This protein binds this small molecule.
Small molecule (SMILES): CC(=O)c1nc(NC(=O)[C@@H](C)N)sc1-c1cccc(N)c1

Binding-site contacts:
Ligand atom CAS contacts residue ASN86 of chain 1.A at 4.1 Å.
Ligand atom N contacts residue GLY92 of chain 1.A at 4.0 Å.
Ligand atom OAE contacts residue ILE96 of chain 1.A at 4.1 Å.
Ligand atom CAQ contacts residue VAL30 of chain 1.A at 4.2 Å (hydrophobic).
Ligand atom C contacts residue ASN86 of chain 1.A at 3.6 Å.
Ligand atom NAC contacts residue VAL30 of chain 1.A at 3.6 Å.
Ligand atom CAA contacts residue VAL30 of chain 1.A at 3.9 Å (hydrophobic).
Ligand atom NAK contacts residue ILE96 of chain 1.A at 4.0 Å.
Ligand atom OAE contacts residue TYR85 of chain 1.A at 3.8 Å.
Ligand atom CAA contacts residue ILE96 of chain 1.A at 4.4 Å (hydrophobic).
Ligand atom CAA contacts residue PHE31 of chain 1.A at 3.9 Å (hydrophobic).
Ligand atom CAR contacts residue ASN86 of chain 1.A at 3.5 Å.
Ligand atom CAH contacts residue VAL30 of chain 1.A at 3.9 Å (hydrophobic).
Ligand atom CAG contacts residue VAL30 of chain 1.A at 3.7 Å (hydrophobic).
Ligand atom CAI contacts residue VAL35 of chain 1.A at 3.8 Å (hydrophobic).
Ligand atom CAN contacts residue ILE96 of chain 1.A at 4.1 Å (hydrophobic).
Ligand atom CA contacts residue ASP93 of chain 1.A at 3.9 Å.
Ligand atom NAK contacts residue TYR85 of chain 1.A at 3.6 Å.
Ligand atom CAS contacts residue ILE96 of chain 1.A at 4.2 Å (hydrophobic).
Ligand atom N contacts residue ASP93 of chain 1.A at 2.8 Å (salt-bridge).
Ligand atom CB contacts residue GLY92 of chain 1.A at 3.8 Å.
Ligand atom NAL contacts residue ASN86 of chain 1.A at 2.7 Å (h-bond).
Ligand atom OAE contacts residue TYR43 of chain 1.A at 4.2 Å.
Ligand atom CAJ contacts residue VAL30 of chain 1.A at 3.7 Å (hydrophobic).
Ligand atom NAL contacts residue TYR85 of chain 1.A at 3.9 Å.
Ligand atom NAK contacts residue ASN86 of chain 1.A at 3.1 Å (h-bond).
Ligand atom CAI contacts residue VAL30 of chain 1.A at 4.0 Å (hydrophobic).
Ligand atom NAL contacts residue ILE96 of chain 1.A at 4.2 Å.
Ligand atom OAE contacts residue ALA82 of chain 1.A at 4.1 Å.
Ligand atom CAS contacts residue TYR85 of chain 1.A at 4.3 Å (hydrophobic).
Ligand atom CAR contacts residue ILE96 of chain 1.A at 4.0 Å (hydrophobic).
Ligand atom N contacts residue ASN86 of chain 1.A at 2.6 Å (h-bond).
Ligand atom CAP contacts residue VAL30 of chain 1.A at 3.7 Å (hydrophobic).
Ligand atom CA contacts residue ASN86 of chain 1.A at 3.6 Å.
Ligand atom CAN contacts residue ASN86 of chain 1.A at 4.1 Å.
Ligand atom CB contacts residue ASP93 of chain 1.A at 4.0 Å.
Ligand atom CAR contacts residue TYR85 of chain 1.A at 3.9 Å (hydrophobic).
Ligand atom CAG contacts residue VAL35 of chain 1.A at 3.9 Å (hydrophobic).
Ligand atom OAE contacts residue ASN86 of chain 1.A at 3.4 Å (h-bond).

Sequence of chain 1.A:
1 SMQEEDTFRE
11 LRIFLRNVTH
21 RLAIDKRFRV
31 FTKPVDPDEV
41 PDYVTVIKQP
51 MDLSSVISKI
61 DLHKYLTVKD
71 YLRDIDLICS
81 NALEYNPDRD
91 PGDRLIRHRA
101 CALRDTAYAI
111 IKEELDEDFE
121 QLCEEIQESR